Sequence of chain 2.A:
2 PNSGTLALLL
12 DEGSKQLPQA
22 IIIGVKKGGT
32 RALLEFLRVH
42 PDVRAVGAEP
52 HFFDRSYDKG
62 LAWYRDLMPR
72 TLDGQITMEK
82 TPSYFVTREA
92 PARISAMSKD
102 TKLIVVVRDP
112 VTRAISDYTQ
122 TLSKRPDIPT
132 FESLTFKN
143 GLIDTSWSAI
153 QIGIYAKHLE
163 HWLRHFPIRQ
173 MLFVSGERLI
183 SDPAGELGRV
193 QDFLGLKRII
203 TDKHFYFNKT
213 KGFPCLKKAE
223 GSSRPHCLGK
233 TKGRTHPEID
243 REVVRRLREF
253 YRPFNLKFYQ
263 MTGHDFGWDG

A protein and the small-molecule ligand that binds it are described below.
Small molecule (SMILES): Nc1ncnc2c1ncn2[C@@H]1O[C@H](COP(=O)(O)O)[C@@H](OP(=O)(O)O)[C@H]1O

Binding-site contacts:
Ligand atom C5' contacts residue LYS28 of chain 2.A at 3.7 Å.
Ligand atom O2P contacts residue ARG109 of chain 2.A at 3.3 Å (salt-bridge).
Ligand atom O4P contacts residue GLY30 of chain 2.A at 3.2 Å (h-bond).
Ligand atom O6P contacts residue LYS234 of chain 2.A at 3.1 Å (salt-bridge).
Ligand atom O4' contacts residue GLY30 of chain 2.A at 3.4 Å.
Ligand atom O2' contacts residue ARG109 of chain 2.A at 3.6 Å.
Ligand atom C6 contacts residue PHE215 of chain 2.A at 3.7 Å (hydrophobic).
Ligand atom C8 contacts residue ILE182 of chain 2.A at 3.4 Å (hydrophobic).
Ligand atom O5P contacts residue ARG32 of chain 2.A at 3.1 Å (salt-bridge).
Ligand atom P2 contacts residue LYS234 of chain 2.A at 3.5 Å.
Ligand atom C2 contacts residue LYS234 of chain 2.A at 3.5 Å.
Ligand atom O3' contacts residue ARG109 of chain 2.A at 3.0 Å (salt-bridge).
Ligand atom O2' contacts residue PHE215 of chain 2.A at 3.6 Å.
Ligand atom N1 contacts residue LEU230 of chain 2.A at 3.6 Å.
Ligand atom N1 contacts residue PHE215 of chain 2.A at 3.5 Å.
Ligand atom O4P contacts residue GLY29 of chain 2.A at 3.5 Å (h-bond).
Ligand atom P1 contacts residue SER117 of chain 2.A at 3.6 Å.
Ligand atom O5P contacts residue THR31 of chain 2.A at 3.5 Å (h-bond).
Ligand atom O2P contacts residue SER117 of chain 2.A at 2.6 Å (h-bond).
Ligand atom O5P contacts residue LYS234 of chain 2.A at 2.7 Å (salt-bridge).
Ligand atom O6P contacts residue LYS28 of chain 2.A at 2.8 Å (salt-bridge).
Ligand atom O4P contacts residue LYS28 of chain 2.A at 3.4 Å (salt-bridge).
Ligand atom O5' contacts residue LYS28 of chain 2.A at 3.4 Å.
Ligand atom C5 contacts residue PHE215 of chain 2.A at 3.6 Å (hydrophobic).
Ligand atom C2 contacts residue LEU230 of chain 2.A at 3.6 Å (hydrophobic).
Ligand atom N6 contacts residue PRO216 of chain 2.A at 2.9 Å (h-bond).
Ligand atom O2P contacts residue HIS238 of chain 2.A at 2.6 Å (h-bond).
Ligand atom O5' contacts residue GLY30 of chain 2.A at 3.1 Å (h-bond).
Ligand atom O3P contacts residue GLY235 of chain 2.A at 2.9 Å (h-bond).
Ligand atom O4P contacts residue THR31 of chain 2.A at 2.7 Å (h-bond).
Ligand atom C4 contacts residue PHE215 of chain 2.A at 3.5 Å (hydrophobic).
Ligand atom N3 contacts residue PHE215 of chain 2.A at 3.7 Å.
Ligand atom O3' contacts residue SER117 of chain 2.A at 3.6 Å (h-bond).
Ligand atom O3P contacts residue ARG236 of chain 2.A at 2.8 Å (salt-bridge).
Ligand atom N7 contacts residue ALA33 of chain 2.A at 3.5 Å.
Ligand atom O1P contacts residue GLY235 of chain 2.A at 3.3 Å.
Ligand atom C2' contacts residue PHE215 of chain 2.A at 3.7 Å (hydrophobic).
Ligand atom C2 contacts residue PHE215 of chain 2.A at 3.7 Å (hydrophobic).
Ligand atom P2 contacts residue THR31 of chain 2.A at 3.6 Å.
Ligand atom N7 contacts residue ILE182 of chain 2.A at 3.6 Å.